Sequence of chain 1.F:
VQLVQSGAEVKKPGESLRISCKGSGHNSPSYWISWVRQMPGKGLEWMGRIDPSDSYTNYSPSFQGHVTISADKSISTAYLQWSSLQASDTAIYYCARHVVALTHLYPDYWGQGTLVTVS

Binding-site contacts:
Ligand atom C5 contacts residue ALA102 of chain 1.F at 3.9 Å (hydrophobic).
Ligand atom C1 contacts residue ASN28 of chain 1.F at 3.4 Å.
Ligand atom C8 contacts residue ASN340 of chain 1.A at 4.3 Å.
Ligand atom O7 contacts residue ASN340 of chain 1.A at 2.8 Å (h-bond).
Ligand atom O7 contacts residue GLY336 of chain 1.A at 3.3 Å.
Ligand atom C3 contacts residue ASN340 of chain 1.A at 3.8 Å.
Ligand atom C6 contacts residue VAL101 of chain 1.F at 4.3 Å (hydrophobic).
Ligand atom O6 contacts residue ASN28 of chain 1.F at 3.8 Å.
Ligand atom C8 contacts residue GLY336 of chain 1.A at 4.2 Å.
Ligand atom O5 contacts residue ALA102 of chain 1.F at 4.0 Å.
Ligand atom C5 contacts residue VAL101 of chain 1.F at 4.5 Å (hydrophobic).
Ligand atom C7 contacts residue PHE339 of chain 1.A at 4.4 Å (hydrophobic).
Ligand atom O5 contacts residue ASN340 of chain 1.A at 2.4 Å (h-bond).
Ligand atom C1 contacts residue ASN340 of chain 1.A at 1.4 Å.
Ligand atom C6 contacts residue ASN28 of chain 1.F at 3.5 Å.
Ligand atom C7 contacts residue ASN340 of chain 1.A at 3.0 Å.
Ligand atom C6 contacts residue ALA102 of chain 1.F at 3.7 Å (hydrophobic).
Ligand atom C8 contacts residue PHE335 of chain 1.A at 4.3 Å (hydrophobic).
Ligand atom C2 contacts residue ASN28 of chain 1.F at 4.3 Å.
Ligand atom N2 contacts residue ASN340 of chain 1.A at 2.9 Å (h-bond).
Ligand atom C1 contacts residue VAL101 of chain 1.F at 4.3 Å (hydrophobic).
Ligand atom O6 contacts residue VAL364 of chain 1.A at 3.6 Å.
Ligand atom C8 contacts residue LEU365 of chain 1.A at 4.0 Å (hydrophobic).
Ligand atom C5 contacts residue ASN340 of chain 1.A at 3.6 Å.
Ligand atom O7 contacts residue ASN28 of chain 1.F at 4.3 Å.
Ligand atom C5 contacts residue ASN28 of chain 1.F at 3.5 Å.
Ligand atom C8 contacts residue PHE339 of chain 1.A at 3.5 Å (hydrophobic).
Ligand atom C4 contacts residue ASN340 of chain 1.A at 4.2 Å.
Ligand atom O5 contacts residue VAL101 of chain 1.F at 3.7 Å.
Ligand atom C7 contacts residue GLY336 of chain 1.A at 4.1 Å.
Ligand atom C2 contacts residue ASN340 of chain 1.A at 2.5 Å.
Ligand atom O5 contacts residue ASN28 of chain 1.F at 2.5 Å (h-bond).

This small molecule binds to this protein.
Small molecule (SMILES): CC(=O)N[C@H]1[C@H](O[C@H]2[C@H](O)[C@@H](NC(C)=O)CO[C@@H]2CO)O[C@H](CO)[C@@H](O[C@@H]2O[C@H](CO)[C@@H](O)[C@H](O)[C@@H]2O)[C@@H]1O

Sequence of chain 1.A:
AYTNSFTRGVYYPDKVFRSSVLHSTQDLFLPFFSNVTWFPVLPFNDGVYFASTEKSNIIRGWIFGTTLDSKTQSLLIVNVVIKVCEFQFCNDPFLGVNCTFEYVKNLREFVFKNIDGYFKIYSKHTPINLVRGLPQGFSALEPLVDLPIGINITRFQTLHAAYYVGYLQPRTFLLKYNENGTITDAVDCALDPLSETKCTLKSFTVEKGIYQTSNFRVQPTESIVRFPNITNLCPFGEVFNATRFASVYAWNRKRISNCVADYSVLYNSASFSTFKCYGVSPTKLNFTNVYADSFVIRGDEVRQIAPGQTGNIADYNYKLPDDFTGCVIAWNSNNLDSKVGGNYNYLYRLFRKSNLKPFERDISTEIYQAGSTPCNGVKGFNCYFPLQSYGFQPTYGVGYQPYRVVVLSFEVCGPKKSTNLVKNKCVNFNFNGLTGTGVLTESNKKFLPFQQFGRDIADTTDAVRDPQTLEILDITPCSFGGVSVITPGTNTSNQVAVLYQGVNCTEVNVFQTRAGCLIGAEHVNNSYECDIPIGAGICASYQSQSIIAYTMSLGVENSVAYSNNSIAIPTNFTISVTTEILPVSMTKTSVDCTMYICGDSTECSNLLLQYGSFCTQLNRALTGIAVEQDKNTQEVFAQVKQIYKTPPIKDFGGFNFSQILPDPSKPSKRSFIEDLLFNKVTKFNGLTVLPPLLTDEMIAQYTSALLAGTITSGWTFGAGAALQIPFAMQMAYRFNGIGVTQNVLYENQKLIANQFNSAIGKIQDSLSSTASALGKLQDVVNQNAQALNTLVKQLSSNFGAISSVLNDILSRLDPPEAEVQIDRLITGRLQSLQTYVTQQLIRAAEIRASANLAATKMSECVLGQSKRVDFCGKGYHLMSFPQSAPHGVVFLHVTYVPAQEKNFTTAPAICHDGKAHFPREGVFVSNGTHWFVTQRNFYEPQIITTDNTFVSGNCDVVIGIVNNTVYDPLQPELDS